Binding-site contacts:
Ligand atom O03 contacts residue THR139 of chain 1.D at 2.9 Å (h-bond).
Ligand atom C06 contacts residue THR142 of chain 1.D at 3.5 Å.
Ligand atom C19 contacts residue LYS166 of chain 1.D at 3.9 Å.
Ligand atom O18 contacts residue VAL188 of chain 1.D at 3.3 Å (h-bond).
Ligand atom O03 contacts residue ASP138 of chain 1.D at 3.0 Å.
Ligand atom C19 contacts residue ILE136 of chain 1.D at 3.7 Å (hydrophobic).
Ligand atom N20 contacts residue ILE136 of chain 1.D at 3.7 Å.
Ligand atom C17 contacts residue ILE136 of chain 1.D at 3.6 Å (hydrophobic).
Ligand atom O01 contacts residue GLY140 of chain 1.D at 2.2 Å (h-bond).
Ligand atom C05 contacts residue ASP138 of chain 1.D at 3.6 Å.
Ligand atom P02 contacts residue GLY140 of chain 1.D at 3.4 Å.
Ligand atom O01 contacts residue THR139 of chain 1.D at 2.6 Å (h-bond).
Ligand atom C15 contacts residue PHE187 of chain 1.D at 3.5 Å (hydrophobic).
Ligand atom C05 contacts residue THR142 of chain 1.D at 3.7 Å.
Ligand atom O04 contacts residue THR142 of chain 1.D at 2.8 Å (h-bond).
Ligand atom C17 contacts residue VAL188 of chain 1.D at 3.7 Å (hydrophobic).
Ligand atom O18 contacts residue LYS166 of chain 1.D at 3.1 Å (salt-bridge).
Ligand atom O18 contacts residue PHE187 of chain 1.D at 3.9 Å.
Ligand atom O04 contacts residue THR139 of chain 1.D at 3.0 Å (h-bond).
Ligand atom O10 contacts residue ASP135 of chain 1.D at 3.7 Å.
Ligand atom O01 contacts residue LYS141 of chain 1.D at 3.9 Å.
Ligand atom N16 contacts residue VAL188 of chain 1.D at 2.9 Å (h-bond).
Ligand atom C15 contacts residue ASP194 of chain 1.D at 3.4 Å.
Ligand atom N16 contacts residue PHE187 of chain 1.D at 3.4 Å.
Ligand atom O04 contacts residue LYS141 of chain 1.D at 3.4 Å (salt-bridge).
Ligand atom P02 contacts residue THR139 of chain 1.D at 3.3 Å.
Ligand atom O18 contacts residue ILE136 of chain 1.D at 3.3 Å.
Ligand atom N20 contacts residue LYS166 of chain 1.D at 3.3 Å (salt-bridge).
Ligand atom C15 contacts residue VAL188 of chain 1.D at 3.8 Å (hydrophobic).
Ligand atom C09 contacts residue ILE136 of chain 1.D at 3.3 Å (hydrophobic).
Ligand atom P02 contacts residue ASP138 of chain 1.D at 3.5 Å.
Ligand atom P02 contacts residue THR142 of chain 1.D at 3.8 Å.
Ligand atom C05 contacts residue ILE136 of chain 1.D at 3.8 Å (hydrophobic).
Ligand atom C09 contacts residue MG1 of chain 1.K at 3.6 Å.
Ligand atom O10 contacts residue MG1 of chain 1.K at 2.4 Å.
Ligand atom C13 contacts residue ILE136 of chain 1.D at 3.9 Å (hydrophobic).
Ligand atom O01 contacts residue ASP138 of chain 1.D at 2.6 Å (salt-bridge).
Ligand atom O01 contacts residue ILE137 of chain 1.D at 3.7 Å.
Ligand atom O04 contacts residue GLY140 of chain 1.D at 3.6 Å.
Ligand atom C17 contacts residue PHE187 of chain 1.D at 3.6 Å (hydrophobic).

Sequence of chain 1.D:
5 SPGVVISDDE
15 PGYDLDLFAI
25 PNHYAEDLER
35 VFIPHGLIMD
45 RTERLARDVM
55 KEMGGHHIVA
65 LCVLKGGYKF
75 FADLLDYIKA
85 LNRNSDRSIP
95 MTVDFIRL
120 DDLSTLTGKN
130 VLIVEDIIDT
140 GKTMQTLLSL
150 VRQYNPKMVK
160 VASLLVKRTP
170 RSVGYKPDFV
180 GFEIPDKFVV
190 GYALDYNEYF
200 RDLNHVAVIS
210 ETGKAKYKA

This small molecule binds to this protein.
Small molecule (SMILES): O=c1[nH]cnc2c1ncn2C[C@@H](CO)OCCP(=O)(O)O